A small-molecule ligand and the protein it binds are described below.
Small molecule (SMILES): CC/C=N/c1c(NC[C@H](O)[C@H](O)[C@H](O)CO)[nH]c(=O)[nH]c1=O

Binding-site contacts:
Ligand atom N3 contacts residue ARG10 of chain 1.A at 4.0 Å.
Ligand atom C4' contacts residue TRP70 of chain 1.A at 3.7 Å (hydrophobic).
Ligand atom C8A contacts residue TYR8 of chain 1.A at 3.6 Å (hydrophobic).
Ligand atom C5' contacts residue TYR153 of chain 1.A at 3.4 Å (hydrophobic).
Ligand atom C8 contacts residue HIS59 of chain 1.A at 3.5 Å.
Ligand atom C1' contacts residue TYR8 of chain 1.A at 4.0 Å (hydrophobic).
Ligand atom C7 contacts residue TYR63 of chain 1.A at 3.7 Å (hydrophobic).
Ligand atom O4' contacts residue TRP70 of chain 1.A at 3.5 Å.
Ligand atom N1 contacts residue ARG10 of chain 1.A at 4.1 Å.
Ligand atom N3 contacts residue TYR8 of chain 1.A at 4.0 Å.
Ligand atom O4' contacts residue ARG95 of chain 1.A at 3.5 Å (salt-bridge).
Ligand atom O5' contacts residue ARG95 of chain 1.A at 4.1 Å.
Ligand atom C8 contacts residue TYR8 of chain 1.A at 3.4 Å (hydrophobic).
Ligand atom C3' contacts residue TRP70 of chain 1.A at 3.8 Å (hydrophobic).
Ligand atom C4A contacts residue TYR8 of chain 1.A at 3.5 Å (hydrophobic).
Ligand atom C2' contacts residue TRP157 of chain 1.A at 3.5 Å (hydrophobic).
Ligand atom O4 contacts residue SER25 of chain 1.A at 3.0 Å (h-bond).
Ligand atom O5' contacts residue ILE97 of chain 1.A at 3.4 Å.
Ligand atom N5 contacts residue LYS44 of chain 1.A at 3.4 Å (salt-bridge).
Ligand atom C4 contacts residue TYR8 of chain 1.A at 3.8 Å (hydrophobic).
Ligand atom C1' contacts residue TRP157 of chain 1.A at 3.4 Å (hydrophobic).
Ligand atom O2 contacts residue ARG10 of chain 1.A at 3.1 Å (salt-bridge).
Ligand atom C6 contacts residue LYS44 of chain 1.A at 2.3 Å.
Ligand atom C7 contacts residue LYS44 of chain 1.A at 1.3 Å.
Ligand atom C6 contacts residue TYR8 of chain 1.A at 3.8 Å (hydrophobic).
Ligand atom C2 contacts residue TYR8 of chain 1.A at 3.6 Å (hydrophobic).
Ligand atom C2 contacts residue ARG10 of chain 1.A at 3.5 Å.
Ligand atom C8 contacts residue LYS44 of chain 1.A at 2.4 Å.
Ligand atom N1 contacts residue TYR8 of chain 1.A at 3.6 Å.
Ligand atom N8 contacts residue TYR8 of chain 1.A at 3.9 Å.
Ligand atom N3 contacts residue SER25 of chain 1.A at 3.1 Å (h-bond).
Ligand atom O2' contacts residue TRP157 of chain 1.A at 4.0 Å.
Ligand atom O5' contacts residue GLN154 of chain 1.A at 3.7 Å.
Ligand atom C4 contacts residue SER25 of chain 1.A at 3.5 Å.
Ligand atom O2 contacts residue TYR8 of chain 1.A at 3.8 Å.
Ligand atom N5 contacts residue TYR8 of chain 1.A at 3.5 Å.
Ligand atom O4 contacts residue LEU67 of chain 1.A at 3.3 Å.
Ligand atom O3' contacts residue ILE97 of chain 1.A at 4.0 Å.
Ligand atom O3' contacts residue ARG95 of chain 1.A at 3.2 Å (salt-bridge).
Ligand atom C4 contacts residue LEU67 of chain 1.A at 4.0 Å (hydrophobic).

Sequence of chain 1.A:
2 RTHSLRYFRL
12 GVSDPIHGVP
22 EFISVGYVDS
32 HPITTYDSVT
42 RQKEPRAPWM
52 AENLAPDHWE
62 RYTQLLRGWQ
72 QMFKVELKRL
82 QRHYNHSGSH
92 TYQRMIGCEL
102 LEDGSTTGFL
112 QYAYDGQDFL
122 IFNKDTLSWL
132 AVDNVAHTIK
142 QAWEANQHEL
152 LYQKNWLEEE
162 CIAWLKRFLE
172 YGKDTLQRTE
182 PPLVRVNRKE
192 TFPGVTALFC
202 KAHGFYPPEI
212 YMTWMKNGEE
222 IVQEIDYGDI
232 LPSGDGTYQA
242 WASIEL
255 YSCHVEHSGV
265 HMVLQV